Sequence of chain 2.C:
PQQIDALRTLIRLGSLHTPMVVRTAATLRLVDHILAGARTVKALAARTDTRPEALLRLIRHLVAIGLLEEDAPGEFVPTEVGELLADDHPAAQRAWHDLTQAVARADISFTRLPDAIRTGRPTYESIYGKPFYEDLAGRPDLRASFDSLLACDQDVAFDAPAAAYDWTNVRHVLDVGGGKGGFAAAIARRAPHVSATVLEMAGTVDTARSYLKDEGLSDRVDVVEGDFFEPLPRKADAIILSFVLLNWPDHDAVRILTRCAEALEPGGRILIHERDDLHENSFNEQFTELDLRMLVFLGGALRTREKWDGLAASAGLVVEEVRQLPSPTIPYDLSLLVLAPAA

A small-molecule ligand and the protein it binds are described below.
Small molecule (SMILES): O=[N+]([O-])c1ccc(O)c(Cl)c1

Binding-site contacts:
Ligand atom C10 contacts residue P9P1 of chain 2.BA at 4.2 Å.
Ligand atom C09 contacts residue MET324 of chain 2.C at 4.1 Å (hydrophobic).
Ligand atom CL1 contacts residue PHE327 of chain 2.C at 4.2 Å.
Ligand atom C02 contacts residue MET324 of chain 2.C at 3.3 Å (hydrophobic).
Ligand atom C08 contacts residue P9P1 of chain 2.CA at 3.3 Å.
Ligand atom C03 contacts residue MET324 of chain 2.C at 3.5 Å (hydrophobic).
Ligand atom N05 contacts residue P9P1 of chain 2.CA at 3.7 Å.
Ligand atom O06 contacts residue ARG323 of chain 2.C at 3.3 Å (salt-bridge).
Ligand atom CL1 contacts residue PHE162 of chain 2.C at 3.4 Å.
Ligand atom O07 contacts residue VAL133 of chain 2.C at 3.3 Å.
Ligand atom O11 contacts residue ASN277 of chain 2.C at 3.0 Å (h-bond).
Ligand atom O06 contacts residue TRP126 of chain 2.C at 3.4 Å.
Ligand atom C09 contacts residue LEU180 of chain 2.C at 4.2 Å (hydrophobic).
Ligand atom CL1 contacts residue PHE176 of chain 2.C at 3.5 Å.
Ligand atom O11 contacts residue SAH1 of chain 2.Z at 4.2 Å.
Ligand atom CL1 contacts residue TYR163 of chain 2.C at 4.1 Å.
Ligand atom C03 contacts residue PHE176 of chain 2.C at 4.0 Å (hydrophobic).
Ligand atom C09 contacts residue P9P1 of chain 2.BA at 3.0 Å.
Ligand atom O06 contacts residue P9P1 of chain 2.CA at 2.7 Å (h-bond).
Ligand atom C10 contacts residue MET324 of chain 2.C at 3.6 Å (hydrophobic).
Ligand atom C08 contacts residue LEU320 of chain 2.C at 3.8 Å (hydrophobic).
Ligand atom O06 contacts residue LEU320 of chain 2.C at 4.2 Å.
Ligand atom C08 contacts residue P9P1 of chain 2.BA at 3.3 Å.
Ligand atom C04 contacts residue P9P1 of chain 2.CA at 4.0 Å.
Ligand atom C02 contacts residue PHE176 of chain 2.C at 3.6 Å (hydrophobic).
Ligand atom CL1 contacts residue LEU328 of chain 2.C at 3.6 Å.
Ligand atom C10 contacts residue ASN277 of chain 2.C at 4.0 Å.
Ligand atom N05 contacts residue ARG323 of chain 2.C at 3.8 Å.
Ligand atom O07 contacts residue ARG323 of chain 2.C at 3.5 Å.
Ligand atom N05 contacts residue TRP126 of chain 2.C at 3.8 Å.
Ligand atom O07 contacts residue PHE327 of chain 2.C at 3.6 Å.
Ligand atom C04 contacts residue MET324 of chain 2.C at 4.0 Å (hydrophobic).
Ligand atom O11 contacts residue PHE176 of chain 2.C at 3.9 Å.
Ligand atom O11 contacts residue LEU180 of chain 2.C at 4.2 Å.
Ligand atom O11 contacts residue MET324 of chain 2.C at 4.2 Å.
Ligand atom CL1 contacts residue MET324 of chain 2.C at 3.8 Å.
Ligand atom C03 contacts residue PHE327 of chain 2.C at 4.0 Å (hydrophobic).
Ligand atom O07 contacts residue TRP126 of chain 2.C at 3.9 Å.
Ligand atom O11 contacts residue TYR163 of chain 2.C at 3.9 Å.
Ligand atom C10 contacts residue PHE176 of chain 2.C at 4.0 Å (hydrophobic).